Sequence of chain 1.D:
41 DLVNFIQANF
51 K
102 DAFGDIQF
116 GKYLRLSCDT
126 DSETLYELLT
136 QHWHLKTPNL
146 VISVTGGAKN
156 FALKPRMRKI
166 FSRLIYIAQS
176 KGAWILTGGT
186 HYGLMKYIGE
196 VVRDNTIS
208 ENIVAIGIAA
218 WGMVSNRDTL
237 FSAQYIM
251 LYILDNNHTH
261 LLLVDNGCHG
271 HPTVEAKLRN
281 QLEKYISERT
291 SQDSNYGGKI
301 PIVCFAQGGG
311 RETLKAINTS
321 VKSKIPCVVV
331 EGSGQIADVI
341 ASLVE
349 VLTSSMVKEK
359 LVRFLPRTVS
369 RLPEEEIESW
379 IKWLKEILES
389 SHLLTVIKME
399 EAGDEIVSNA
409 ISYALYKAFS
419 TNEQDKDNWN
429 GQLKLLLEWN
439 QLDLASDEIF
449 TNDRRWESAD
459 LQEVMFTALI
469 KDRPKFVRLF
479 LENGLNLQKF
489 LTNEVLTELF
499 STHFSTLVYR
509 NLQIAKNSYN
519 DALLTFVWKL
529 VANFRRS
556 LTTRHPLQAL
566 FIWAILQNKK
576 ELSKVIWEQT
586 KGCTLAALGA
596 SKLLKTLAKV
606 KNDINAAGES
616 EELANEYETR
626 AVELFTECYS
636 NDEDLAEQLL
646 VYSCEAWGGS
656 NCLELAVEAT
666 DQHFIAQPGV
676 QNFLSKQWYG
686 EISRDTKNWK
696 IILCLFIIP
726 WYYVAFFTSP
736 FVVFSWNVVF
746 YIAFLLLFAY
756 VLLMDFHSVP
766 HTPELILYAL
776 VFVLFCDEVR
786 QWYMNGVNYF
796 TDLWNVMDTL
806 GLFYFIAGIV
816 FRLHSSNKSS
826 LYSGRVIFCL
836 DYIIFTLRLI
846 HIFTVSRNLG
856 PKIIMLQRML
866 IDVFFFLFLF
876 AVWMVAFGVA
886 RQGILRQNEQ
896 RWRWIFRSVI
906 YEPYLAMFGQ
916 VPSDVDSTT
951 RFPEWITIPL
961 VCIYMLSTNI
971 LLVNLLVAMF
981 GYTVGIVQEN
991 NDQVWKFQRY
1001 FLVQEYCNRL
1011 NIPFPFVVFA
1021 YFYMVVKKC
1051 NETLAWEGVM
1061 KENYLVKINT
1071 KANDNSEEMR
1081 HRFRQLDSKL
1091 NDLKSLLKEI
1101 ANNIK

Binding-site contacts:
Ligand atom C08 contacts residue ARG843 of chain 1.D at 3.6 Å.
Ligand atom C02 contacts residue GLU783 of chain 1.D at 4.0 Å.
Ligand atom C04 contacts residue ASP803 of chain 1.D at 3.4 Å.
Ligand atom C07 contacts residue LEU779 of chain 1.D at 3.7 Å (hydrophobic).
Ligand atom C17 contacts residue PHE1014 of chain 1.D at 3.3 Å (hydrophobic).
Ligand atom C05 contacts residue PHE840 of chain 1.D at 4.1 Å (hydrophobic).
Ligand atom C05 contacts residue ASP803 of chain 1.D at 3.5 Å.
Ligand atom C03 contacts residue PHE840 of chain 1.D at 3.6 Å (hydrophobic).
Ligand atom C15 contacts residue ASN742 of chain 1.D at 3.9 Å.
Ligand atom C04 contacts residue PHE840 of chain 1.D at 4.2 Å (hydrophobic).
Ligand atom C12 contacts residue TYR746 of chain 1.D at 3.9 Å (hydrophobic).
Ligand atom C09 contacts residue TYR746 of chain 1.D at 4.2 Å (hydrophobic).
Ligand atom C12 contacts residue ARG843 of chain 1.D at 4.4 Å.
Ligand atom C01 contacts residue PHE780 of chain 1.D at 3.7 Å (hydrophobic).
Ligand atom C16 contacts residue ASN742 of chain 1.D at 4.1 Å.
Ligand atom C13 contacts residue ILE847 of chain 1.D at 3.8 Å (hydrophobic).
Ligand atom C02 contacts residue ASP803 of chain 1.D at 3.8 Å.
Ligand atom C06 contacts residue ASP803 of chain 1.D at 3.0 Å.
Ligand atom C16 contacts residue PHE745 of chain 1.D at 4.0 Å (hydrophobic).
Ligand atom C01 contacts residue LEU807 of chain 1.D at 3.9 Å (hydrophobic).
Ligand atom O11 contacts residue ARG843 of chain 1.D at 3.5 Å (salt-bridge).
Ligand atom C01 contacts residue LEU779 of chain 1.D at 4.2 Å (hydrophobic).
Ligand atom C16 contacts residue PHE1014 of chain 1.D at 3.5 Å (hydrophobic).
Ligand atom C03 contacts residue LEU779 of chain 1.D at 4.4 Å (hydrophobic).
Ligand atom C08 contacts residue TYR746 of chain 1.D at 4.3 Å (hydrophobic).
Ligand atom C17 contacts residue ARG1009 of chain 1.D at 3.8 Å.
Ligand atom C14 contacts residue ILE847 of chain 1.D at 4.0 Å (hydrophobic).
Ligand atom C05 contacts residue LEU779 of chain 1.D at 4.3 Å (hydrophobic).
Ligand atom C06 contacts residue ARG843 of chain 1.D at 4.2 Å.
Ligand atom P10 contacts residue ARG843 of chain 1.D at 4.3 Å.
Ligand atom C03 contacts residue ASP803 of chain 1.D at 4.1 Å.
Ligand atom C07 contacts residue TYR746 of chain 1.D at 3.8 Å (hydrophobic).
Ligand atom C14 contacts residue ARG843 of chain 1.D at 3.4 Å.
Ligand atom C01 contacts residue VAL776 of chain 1.D at 4.2 Å (hydrophobic).
Ligand atom C15 contacts residue PHE1014 of chain 1.D at 4.1 Å (hydrophobic).
Ligand atom C13 contacts residue TYR746 of chain 1.D at 3.8 Å (hydrophobic).
Ligand atom C17 contacts residue ASN742 of chain 1.D at 3.8 Å.
Ligand atom C17 contacts residue TYR1006 of chain 1.D at 4.2 Å (hydrophobic).
Ligand atom C16 contacts residue TYR746 of chain 1.D at 4.2 Å (hydrophobic).
Ligand atom C02 contacts residue LEU807 of chain 1.D at 4.2 Å (hydrophobic).

A protein and the small-molecule ligand that binds it are described below.
Small molecule (SMILES): CCCCCCCCCP(=O)(C(C)C)C(C)C